Binding-site contacts:
Ligand atom N2 contacts residue THR244 of chain 1.A at 3.1 Å (h-bond).
Ligand atom C2 contacts residue ASN171 of chain 1.A at 2.2 Å.
Ligand atom C8 contacts residue THR244 of chain 1.A at 3.5 Å.
Ligand atom C2 contacts residue THR244 of chain 1.A at 4.0 Å.
Ligand atom C8 contacts residue PRO223 of chain 1.C at 4.1 Å (hydrophobic).
Ligand atom O7 contacts residue THR244 of chain 1.A at 4.5 Å.
Ligand atom C7 contacts residue THR244 of chain 1.A at 3.5 Å.
Ligand atom C7 contacts residue ASN171 of chain 1.A at 3.6 Å.
Ligand atom C1 contacts residue THR244 of chain 1.A at 4.0 Å.
Ligand atom N2 contacts residue ASN171 of chain 1.A at 2.8 Å (h-bond).
Ligand atom O5 contacts residue ASN171 of chain 1.A at 2.4 Å (h-bond).
Ligand atom C1 contacts residue ASN171 of chain 1.A at 1.4 Å.
Ligand atom O7 contacts residue ASN171 of chain 1.A at 3.9 Å.
Ligand atom O5 contacts residue THR173 of chain 1.A at 3.7 Å.
Ligand atom C5 contacts residue ASN171 of chain 1.A at 3.6 Å.
Ligand atom C8 contacts residue GLU209 of chain 1.A at 4.5 Å.
Ligand atom C3 contacts residue ASN171 of chain 1.A at 3.6 Å.
Ligand atom C6 contacts residue THR173 of chain 1.A at 4.3 Å.
Ligand atom C4 contacts residue ASN171 of chain 1.A at 4.0 Å.

A small-molecule ligand and the protein it binds are described below.
Small molecule (SMILES): CC(=O)N[C@@H]1[C@@H](O)[C@H](O)[C@@H](CO)O[C@H]1O

Sequence of chain 1.C:
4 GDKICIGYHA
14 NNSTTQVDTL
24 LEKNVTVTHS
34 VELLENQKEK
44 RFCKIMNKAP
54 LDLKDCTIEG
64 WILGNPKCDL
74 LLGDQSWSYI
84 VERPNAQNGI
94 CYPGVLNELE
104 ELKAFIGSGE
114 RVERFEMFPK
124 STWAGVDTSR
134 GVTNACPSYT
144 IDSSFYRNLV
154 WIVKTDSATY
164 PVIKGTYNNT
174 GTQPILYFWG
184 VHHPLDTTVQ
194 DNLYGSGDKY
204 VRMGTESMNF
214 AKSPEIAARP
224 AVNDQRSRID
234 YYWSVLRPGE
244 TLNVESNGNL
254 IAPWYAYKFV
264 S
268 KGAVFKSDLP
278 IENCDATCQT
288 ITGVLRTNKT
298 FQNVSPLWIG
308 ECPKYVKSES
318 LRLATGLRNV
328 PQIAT

Sequence of chain 1.A:
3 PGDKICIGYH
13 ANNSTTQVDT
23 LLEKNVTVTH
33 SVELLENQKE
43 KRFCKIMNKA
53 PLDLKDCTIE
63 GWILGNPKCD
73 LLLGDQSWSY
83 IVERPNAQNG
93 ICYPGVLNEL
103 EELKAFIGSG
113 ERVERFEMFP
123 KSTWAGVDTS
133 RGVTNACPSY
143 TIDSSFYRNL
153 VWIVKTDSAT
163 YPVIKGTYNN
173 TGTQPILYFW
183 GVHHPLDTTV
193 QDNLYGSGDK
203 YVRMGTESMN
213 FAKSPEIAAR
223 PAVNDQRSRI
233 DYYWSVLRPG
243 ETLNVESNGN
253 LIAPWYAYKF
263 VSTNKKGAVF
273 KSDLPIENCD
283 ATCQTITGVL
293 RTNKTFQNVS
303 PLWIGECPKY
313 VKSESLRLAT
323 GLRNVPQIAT